Binding-site contacts:
Ligand atom O01 contacts residue ASP340 of chain 1.A at 3.6 Å.
Ligand atom N13 contacts residue MET290 of chain 1.A at 2.8 Å (h-bond).
Ligand atom F25 contacts residue SER242 of chain 1.A at 3.1 Å.
Ligand atom O31 contacts residue MET290 of chain 1.A at 3.0 Å (h-bond).
Ligand atom C22 contacts residue GLU237 of chain 1.A at 3.6 Å.
Ligand atom C29 contacts residue ILE288 of chain 1.A at 3.6 Å (hydrophobic).
Ligand atom N15 contacts residue GLU293 of chain 1.A at 3.5 Å (salt-bridge).
Ligand atom F09 contacts residue GLU293 of chain 1.A at 3.2 Å.
Ligand atom C24 contacts residue SER242 of chain 1.A at 3.3 Å.
Ligand atom N13 contacts residue GLU293 of chain 1.A at 3.3 Å (salt-bridge).
Ligand atom O30 contacts residue MET341 of chain 1.A at 3.3 Å.
Ligand atom C19 contacts residue MET290 of chain 1.A at 3.5 Å (hydrophobic).
Ligand atom C04 contacts residue TRP291 of chain 1.A at 3.5 Å (hydrophobic).
Ligand atom C02 contacts residue GLY339 of chain 1.A at 3.5 Å.
Ligand atom C29 contacts residue ASN289 of chain 1.A at 3.2 Å.
Ligand atom O31 contacts residue ASN289 of chain 1.A at 3.3 Å (h-bond).
Ligand atom C23 contacts residue SER242 of chain 1.A at 3.5 Å.
Ligand atom C22 contacts residue ASN289 of chain 1.A at 3.5 Å.
Ligand atom N38 contacts residue GLY338 of chain 1.A at 3.4 Å (h-bond).
Ligand atom O30 contacts residue TRP291 of chain 1.A at 3.6 Å.
Ligand atom C33 contacts residue GLY339 of chain 1.A at 3.5 Å.
Ligand atom F25 contacts residue SER140 of chain 1.A at 3.3 Å.
Ligand atom CL27 contacts residue PHE249 of chain 1.A at 3.6 Å.
Ligand atom N21 contacts residue ASN289 of chain 1.A at 2.8 Å (h-bond).
Ligand atom N10 contacts residue GLY339 of chain 1.A at 3.2 Å (h-bond).
Ligand atom N18 contacts residue GLY339 of chain 1.A at 2.8 Å (h-bond).
Ligand atom O03 contacts residue TRP291 of chain 1.A at 3.5 Å (h-bond).
Ligand atom O30 contacts residue GLY339 of chain 1.A at 3.4 Å (h-bond).
Ligand atom C20 contacts residue TRP291 of chain 1.A at 3.7 Å (hydrophobic).
Ligand atom C23 contacts residue MET341 of chain 1.A at 3.6 Å (hydrophobic).
Ligand atom N15 contacts residue MET290 of chain 1.A at 3.1 Å (h-bond).
Ligand atom C17 contacts residue GLY339 of chain 1.A at 3.6 Å.
Ligand atom N15 contacts residue GLY295 of chain 1.A at 3.2 Å (h-bond).
Ligand atom F09 contacts residue GLN292 of chain 1.A at 3.1 Å.
Ligand atom C14 contacts residue MET290 of chain 1.A at 3.4 Å (hydrophobic).
Ligand atom C32 contacts residue GLY339 of chain 1.A at 3.3 Å.
Ligand atom CL27 contacts residue PHE243 of chain 1.A at 3.5 Å.
Ligand atom N21 contacts residue GLU237 of chain 1.A at 3.5 Å.
Ligand atom C11 contacts residue GLY339 of chain 1.A at 3.5 Å.
Ligand atom F25 contacts residue VAL139 of chain 1.A at 3.6 Å.

The protein below binds the small molecule below.
Small molecule (SMILES): [H]/N=C(/N)NC[C@@H]1[C@@H](NC(=O)C(=O)Nc2ccc(Cl)c(F)c2)c2ccc(CNC)cc2N1C(=O)OCCC(F)(F)F

Sequence of chain 1.A:
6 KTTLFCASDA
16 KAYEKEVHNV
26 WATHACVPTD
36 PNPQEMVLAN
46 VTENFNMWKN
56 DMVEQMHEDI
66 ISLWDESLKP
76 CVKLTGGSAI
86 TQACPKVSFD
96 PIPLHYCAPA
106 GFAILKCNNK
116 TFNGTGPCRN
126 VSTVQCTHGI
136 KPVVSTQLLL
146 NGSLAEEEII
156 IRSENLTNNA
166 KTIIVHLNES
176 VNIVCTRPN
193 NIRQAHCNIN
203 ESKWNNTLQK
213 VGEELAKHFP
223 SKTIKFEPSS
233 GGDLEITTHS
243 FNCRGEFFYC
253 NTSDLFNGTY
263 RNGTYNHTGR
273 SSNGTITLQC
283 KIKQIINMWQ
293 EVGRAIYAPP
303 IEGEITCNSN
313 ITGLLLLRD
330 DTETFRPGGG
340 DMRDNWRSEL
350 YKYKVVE